This small molecule binds to this protein.
Small molecule (SMILES): CC(=O)N[C@H]1[C@H](O[C@H]2[C@H](O)[C@@H](NC(C)=O)CO[C@@H]2CO)O[C@H](CO)[C@@H](O)[C@@H]1O

Sequence of chain 48.M:
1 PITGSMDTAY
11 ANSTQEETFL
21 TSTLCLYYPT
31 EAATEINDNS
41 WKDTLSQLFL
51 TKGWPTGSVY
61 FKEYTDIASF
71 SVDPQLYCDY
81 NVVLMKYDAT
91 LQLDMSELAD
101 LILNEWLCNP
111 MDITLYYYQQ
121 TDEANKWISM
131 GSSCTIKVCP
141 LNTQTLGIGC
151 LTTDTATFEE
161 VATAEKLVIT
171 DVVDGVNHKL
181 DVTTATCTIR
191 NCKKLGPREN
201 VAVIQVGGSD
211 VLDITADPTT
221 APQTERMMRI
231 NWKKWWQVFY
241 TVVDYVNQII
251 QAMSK

Binding-site contacts:
Ligand atom C2 contacts residue ASN12 of chain 48.M at 3.3 Å.
Ligand atom N2 contacts residue ASN12 of chain 48.M at 3.8 Å.
Ligand atom O7 contacts residue ASN12 of chain 48.M at 3.6 Å.
Ligand atom C5 contacts residue ASN12 of chain 48.M at 4.2 Å.
Ligand atom C1 contacts residue ASN12 of chain 48.M at 2.2 Å.
Ligand atom O5 contacts residue ASN12 of chain 48.M at 2.8 Å (h-bond).
Ligand atom C7 contacts residue ASN12 of chain 48.M at 3.9 Å.